Sequence of chain 1.A:
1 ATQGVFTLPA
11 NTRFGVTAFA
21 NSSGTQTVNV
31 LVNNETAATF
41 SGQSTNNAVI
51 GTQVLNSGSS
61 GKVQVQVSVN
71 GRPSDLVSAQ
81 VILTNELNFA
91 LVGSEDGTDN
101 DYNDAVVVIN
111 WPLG

A protein and the small-molecule ligand that binds it are described below.
Small molecule (SMILES): C[C@@H]1O[C@@H](CC(=O)O)[C@@H](O)[C@H](O)[C@@H]1O

Binding-site contacts:
Ligand atom C5 contacts residue SER22 of chain 1.A at 3.3 Å.
Ligand atom C7 contacts residue DLE1 of chain 1.B at 1.1 Å.
Ligand atom C5 contacts residue SER23 of chain 1.A at 3.9 Å.
Ligand atom C3 contacts residue CA1 of chain 1.D at 3.3 Å.
Ligand atom C7 contacts residue DLY2 of chain 1.B at 3.6 Å.
Ligand atom C4 contacts residue ASP96 of chain 1.A at 3.6 Å.
Ligand atom O3 contacts residue ASP104 of chain 1.A at 3.2 Å (salt-bridge).
Ligand atom O3 contacts residue CA1 of chain 1.C at 2.5 Å.
Ligand atom C1 contacts residue SER23 of chain 1.A at 3.7 Å.
Ligand atom O3 contacts residue ASP99 of chain 1.A at 2.3 Å (salt-bridge).
Ligand atom C1M contacts residue SER23 of chain 1.A at 3.4 Å.
Ligand atom C6 contacts residue DLE1 of chain 1.B at 2.2 Å.
Ligand atom C2 contacts residue ASP99 of chain 1.A at 3.8 Å.
Ligand atom O3 contacts residue CA1 of chain 1.D at 2.5 Å.
Ligand atom O7A contacts residue DLE1 of chain 1.B at 2.0 Å (h-bond).
Ligand atom O3 contacts residue ASP101 of chain 1.A at 2.9 Å (salt-bridge).
Ligand atom C4 contacts residue CA1 of chain 1.C at 3.3 Å.
Ligand atom C3 contacts residue ASP104 of chain 1.A at 3.7 Å.
Ligand atom O5 contacts residue DLE1 of chain 1.B at 3.5 Å (h-bond).
Ligand atom C6 contacts residue ASP96 of chain 1.A at 3.8 Å.
Ligand atom O5 contacts residue SER23 of chain 1.A at 2.8 Å (h-bond).
Ligand atom O4 contacts residue CA1 of chain 1.C at 2.5 Å.
Ligand atom O2 contacts residue SER22 of chain 1.A at 3.3 Å.
Ligand atom C5 contacts residue DLE1 of chain 1.B at 3.1 Å.
Ligand atom O4 contacts residue ASP99 of chain 1.A at 3.5 Å (salt-bridge).
Ligand atom O2 contacts residue ASP104 of chain 1.A at 4.0 Å.
Ligand atom O7A contacts residue DLY2 of chain 1.B at 3.3 Å (h-bond).
Ligand atom O5 contacts residue SER22 of chain 1.A at 3.4 Å (h-bond).
Ligand atom O2 contacts residue ASN21 of chain 1.A at 3.2 Å (h-bond).
Ligand atom C4 contacts residue CA1 of chain 1.D at 3.7 Å.
Ligand atom O4 contacts residue GLU95 of chain 1.A at 3.3 Å (salt-bridge).
Ligand atom O4 contacts residue ASP96 of chain 1.A at 2.8 Å (salt-bridge).
Ligand atom O2 contacts residue CA1 of chain 1.D at 2.5 Å.
Ligand atom C4 contacts residue ASP104 of chain 1.A at 3.1 Å.
Ligand atom C5 contacts residue ASP96 of chain 1.A at 3.8 Å.
Ligand atom C4 contacts residue SER22 of chain 1.A at 3.5 Å.
Ligand atom C3 contacts residue ASP99 of chain 1.A at 3.0 Å.
Ligand atom O4 contacts residue ASP104 of chain 1.A at 3.1 Å (salt-bridge).
Ligand atom C2 contacts residue CA1 of chain 1.D at 3.4 Å.
Ligand atom C3 contacts residue CA1 of chain 1.C at 3.4 Å.